Sequence of chain 3.A:
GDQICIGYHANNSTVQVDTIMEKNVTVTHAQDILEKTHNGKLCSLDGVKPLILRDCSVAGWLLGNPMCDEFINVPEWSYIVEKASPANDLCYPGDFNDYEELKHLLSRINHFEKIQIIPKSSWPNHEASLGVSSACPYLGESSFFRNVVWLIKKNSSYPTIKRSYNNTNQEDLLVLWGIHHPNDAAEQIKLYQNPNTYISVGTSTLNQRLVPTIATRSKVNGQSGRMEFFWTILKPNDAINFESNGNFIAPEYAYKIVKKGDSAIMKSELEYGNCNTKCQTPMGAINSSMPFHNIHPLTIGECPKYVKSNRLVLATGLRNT

A protein and the small-molecule ligand that binds it are described below.
Small molecule (SMILES): CC(=O)N[C@@H]1[C@@H](O)[C@H](O)[C@@H](CO)O[C@H]1O

Binding-site contacts:
Ligand atom O5 contacts residue ASN292 of chain 3.A at 2.2 Å (h-bond).
Ligand atom O7 contacts residue ASN292 of chain 3.A at 2.8 Å (h-bond).
Ligand atom N2 contacts residue ASN292 of chain 3.A at 3.2 Å (h-bond).
Ligand atom C8 contacts residue ASN292 of chain 3.A at 4.5 Å.
Ligand atom C2 contacts residue ASN292 of chain 3.A at 2.7 Å.
Ligand atom C5 contacts residue ASN292 of chain 3.A at 3.6 Å.
Ligand atom C1 contacts residue ASN292 of chain 3.A at 1.6 Å.
Ligand atom C3 contacts residue ASN292 of chain 3.A at 4.0 Å.
Ligand atom C4 contacts residue ASN292 of chain 3.A at 4.2 Å.
Ligand atom C7 contacts residue ASN292 of chain 3.A at 3.3 Å.